Binding-site contacts:
Ligand atom C1 contacts residue ALA123 of chain 1.A at 4.3 Å (hydrophobic).
Ligand atom N2 contacts residue ASN122 of chain 1.A at 2.9 Å (h-bond).
Ligand atom C8 contacts residue ASN125 of chain 1.A at 3.7 Å.
Ligand atom C2 contacts residue ASN122 of chain 1.A at 2.5 Å.
Ligand atom C7 contacts residue ASN125 of chain 1.A at 4.0 Å.
Ligand atom O6 contacts residue GLU156 of chain 1.A at 4.1 Å.
Ligand atom C1 contacts residue ASN125 of chain 1.A at 4.1 Å.
Ligand atom C7 contacts residue ASN122 of chain 1.A at 3.6 Å.
Ligand atom C5 contacts residue ASN122 of chain 1.A at 3.7 Å.
Ligand atom O5 contacts residue ASN122 of chain 1.A at 2.4 Å (h-bond).
Ligand atom C2 contacts residue ASN125 of chain 1.A at 4.3 Å.
Ligand atom C4 contacts residue ASN122 of chain 1.A at 4.2 Å.
Ligand atom N2 contacts residue ASN125 of chain 1.A at 3.8 Å.
Ligand atom O7 contacts residue ASN122 of chain 1.A at 3.9 Å.
Ligand atom C3 contacts residue ASN122 of chain 1.A at 3.8 Å.
Ligand atom C1 contacts residue ASN122 of chain 1.A at 1.4 Å.
Ligand atom O5 contacts residue ALA123 of chain 1.A at 3.8 Å.

This small molecule binds to this protein.
Small molecule (SMILES): CC(=O)N[C@@H]1[C@@H](O)[C@H](O)[C@@H](CO)O[C@H]1O

Sequence of chain 1.A:
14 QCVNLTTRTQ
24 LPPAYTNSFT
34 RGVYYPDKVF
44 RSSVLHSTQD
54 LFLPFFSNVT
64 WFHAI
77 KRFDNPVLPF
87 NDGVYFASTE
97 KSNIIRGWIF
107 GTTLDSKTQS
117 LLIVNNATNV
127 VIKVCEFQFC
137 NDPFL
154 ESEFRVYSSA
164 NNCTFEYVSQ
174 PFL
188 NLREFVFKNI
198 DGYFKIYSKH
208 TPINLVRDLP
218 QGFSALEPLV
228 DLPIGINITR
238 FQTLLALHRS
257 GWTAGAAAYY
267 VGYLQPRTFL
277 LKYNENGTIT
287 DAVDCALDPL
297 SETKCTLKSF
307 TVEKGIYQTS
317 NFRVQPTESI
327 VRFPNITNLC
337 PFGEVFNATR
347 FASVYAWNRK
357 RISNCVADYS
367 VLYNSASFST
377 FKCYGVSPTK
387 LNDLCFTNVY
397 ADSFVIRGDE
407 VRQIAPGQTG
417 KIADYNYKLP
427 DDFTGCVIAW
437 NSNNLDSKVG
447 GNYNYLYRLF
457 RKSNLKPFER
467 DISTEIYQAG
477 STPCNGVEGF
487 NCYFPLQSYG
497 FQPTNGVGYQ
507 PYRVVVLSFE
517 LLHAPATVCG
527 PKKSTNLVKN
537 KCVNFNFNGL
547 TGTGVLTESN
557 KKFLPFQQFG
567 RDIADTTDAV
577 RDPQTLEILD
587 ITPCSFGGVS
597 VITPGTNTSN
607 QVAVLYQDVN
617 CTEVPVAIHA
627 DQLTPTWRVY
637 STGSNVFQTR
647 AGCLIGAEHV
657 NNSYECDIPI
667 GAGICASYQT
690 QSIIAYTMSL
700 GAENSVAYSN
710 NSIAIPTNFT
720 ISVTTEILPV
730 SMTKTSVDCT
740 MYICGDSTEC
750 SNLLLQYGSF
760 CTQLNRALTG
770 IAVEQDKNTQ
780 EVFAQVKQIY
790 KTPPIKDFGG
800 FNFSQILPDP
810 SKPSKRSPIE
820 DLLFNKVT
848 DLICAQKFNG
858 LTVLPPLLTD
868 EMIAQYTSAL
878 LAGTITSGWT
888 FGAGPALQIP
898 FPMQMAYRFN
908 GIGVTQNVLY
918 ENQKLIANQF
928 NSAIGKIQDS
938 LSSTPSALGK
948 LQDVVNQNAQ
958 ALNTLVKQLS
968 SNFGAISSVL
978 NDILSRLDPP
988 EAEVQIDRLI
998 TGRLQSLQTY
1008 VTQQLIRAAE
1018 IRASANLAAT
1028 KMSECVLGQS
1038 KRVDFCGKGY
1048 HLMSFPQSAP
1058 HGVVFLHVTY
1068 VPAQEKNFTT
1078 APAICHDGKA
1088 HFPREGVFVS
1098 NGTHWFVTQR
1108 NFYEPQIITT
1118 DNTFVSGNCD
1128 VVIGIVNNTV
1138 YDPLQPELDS